The protein below binds the small molecule below.
Small molecule (SMILES): OCCCO

Sequence of chain 1.A:
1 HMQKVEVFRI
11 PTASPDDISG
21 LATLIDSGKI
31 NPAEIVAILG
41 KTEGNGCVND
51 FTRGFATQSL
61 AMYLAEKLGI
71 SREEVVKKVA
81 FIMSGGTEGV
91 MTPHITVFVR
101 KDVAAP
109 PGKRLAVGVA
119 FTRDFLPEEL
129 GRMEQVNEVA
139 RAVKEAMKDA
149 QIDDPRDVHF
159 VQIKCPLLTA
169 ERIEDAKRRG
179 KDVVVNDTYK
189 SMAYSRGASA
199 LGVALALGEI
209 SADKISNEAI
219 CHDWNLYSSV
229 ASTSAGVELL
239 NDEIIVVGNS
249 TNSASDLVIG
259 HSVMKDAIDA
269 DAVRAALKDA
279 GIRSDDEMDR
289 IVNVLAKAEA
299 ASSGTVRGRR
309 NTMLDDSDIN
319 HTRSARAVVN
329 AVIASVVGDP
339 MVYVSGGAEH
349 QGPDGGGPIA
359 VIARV

Binding-site contacts:
Ligand atom C1 contacts residue LYS77 of chain 1.A at 3.6 Å.
Ligand atom C1 contacts residue LYS78 of chain 1.A at 3.6 Å.
Ligand atom C2 contacts residue VAL117 of chain 1.A at 3.7 Å (hydrophobic).
Ligand atom O3 contacts residue PHE119 of chain 1.A at 4.4 Å.
Ligand atom O1 contacts residue LYS77 of chain 1.A at 3.3 Å (salt-bridge).
Ligand atom C3 contacts residue VAL117 of chain 1.A at 4.2 Å (hydrophobic).
Ligand atom C3 contacts residue PHE119 of chain 1.A at 3.8 Å (hydrophobic).
Ligand atom C3 contacts residue LYS77 of chain 1.A at 4.4 Å.
Ligand atom C2 contacts residue ALA118 of chain 1.A at 4.5 Å (hydrophobic).
Ligand atom O1 contacts residue LYS78 of chain 1.A at 4.5 Å.
Ligand atom C3 contacts residue ALA118 of chain 1.A at 4.0 Å (hydrophobic).